Binding-site contacts:
Ligand atom C5 contacts residue ASN231 of chain 2.A at 4.0 Å.
Ligand atom N3 contacts residue PRO241 of chain 2.A at 4.0 Å.
Ligand atom C7 contacts residue PRO241 of chain 2.A at 4.1 Å (hydrophobic).
Ligand atom C contacts residue ASN228 of chain 2.A at 3.7 Å.
Ligand atom C contacts residue ASN231 of chain 2.A at 4.4 Å.
Ligand atom C3 contacts residue MET235 of chain 2.A at 4.4 Å (hydrophobic).
Ligand atom C5 contacts residue PRO241 of chain 2.A at 4.2 Å (hydrophobic).
Ligand atom C contacts residue LEU232 of chain 2.A at 4.0 Å (hydrophobic).
Ligand atom N2 contacts residue PRO241 of chain 2.A at 3.7 Å.
Ligand atom C6 contacts residue PRO241 of chain 2.A at 4.0 Å (hydrophobic).
Ligand atom N1 contacts residue ASN231 of chain 2.A at 4.1 Å.
Ligand atom C1 contacts residue ASN228 of chain 2.A at 4.4 Å.

Sequence of chain 2.A:
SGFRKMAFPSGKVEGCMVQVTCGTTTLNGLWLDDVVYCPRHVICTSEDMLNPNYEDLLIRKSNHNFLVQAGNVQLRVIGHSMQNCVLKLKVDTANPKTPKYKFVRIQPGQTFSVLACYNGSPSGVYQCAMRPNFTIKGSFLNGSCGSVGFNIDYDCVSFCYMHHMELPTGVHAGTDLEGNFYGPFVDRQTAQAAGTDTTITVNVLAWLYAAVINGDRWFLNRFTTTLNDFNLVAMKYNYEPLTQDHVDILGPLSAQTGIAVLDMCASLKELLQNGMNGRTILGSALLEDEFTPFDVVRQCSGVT

A small-molecule ligand and the protein it binds are described below.
Small molecule (SMILES): CC(C)N(C)c1ncnc2c1cnn2C